Binding-site contacts:
Ligand atom CY contacts residue GLY84 of chain 1.A at 3.7 Å.
Ligand atom OH contacts residue GLY86 of chain 1.A at 3.2 Å (h-bond).
Ligand atom CE contacts residue TRP85 of chain 1.A at 3.5 Å (hydrophobic).
Ligand atom CY contacts residue THR83 of chain 1.A at 3.7 Å.
Ligand atom CH3 contacts residue HIS35 of chain 1.A at 3.4 Å.
Ligand atom CB contacts residue GLU87 of chain 1.A at 3.8 Å.
Ligand atom CH3 contacts residue TYR66 of chain 1.A at 3.4 Å (hydrophobic).
Ligand atom OH contacts residue TYR66 of chain 1.A at 3.7 Å.
Ligand atom OH contacts residue TRP85 of chain 1.A at 2.7 Å (h-bond).
Ligand atom O contacts residue GLY86 of chain 1.A at 3.8 Å.
Ligand atom CD contacts residue HIS63 of chain 1.A at 3.5 Å.
Ligand atom C contacts residue GLU87 of chain 1.A at 3.5 Å.
Ligand atom CA contacts residue GLU87 of chain 1.A at 3.1 Å.
Ligand atom CG contacts residue GLU87 of chain 1.A at 3.6 Å.
Ligand atom CE contacts residue GLY86 of chain 1.A at 3.6 Å.
Ligand atom CE contacts residue PHE88 of chain 1.A at 3.9 Å (hydrophobic).
Ligand atom CG contacts residue PHE88 of chain 1.A at 3.9 Å (hydrophobic).
Ligand atom OH contacts residue GLY84 of chain 1.A at 3.4 Å.
Ligand atom CX contacts residue TRP85 of chain 1.A at 3.7 Å (hydrophobic).
Ligand atom CD contacts residue TRP85 of chain 1.A at 3.8 Å (hydrophobic).
Ligand atom CY contacts residue TYR66 of chain 1.A at 3.4 Å (hydrophobic).
Ligand atom CB contacts residue TRP85 of chain 1.A at 3.8 Å (hydrophobic).
Ligand atom O contacts residue PHE88 of chain 1.A at 3.5 Å.
Ligand atom NZ contacts residue TRP85 of chain 1.A at 3.6 Å.
Ligand atom CX contacts residue TYR66 of chain 1.A at 3.4 Å (hydrophobic).
Ligand atom O contacts residue HIS63 of chain 1.A at 3.7 Å.
Ligand atom NZ contacts residue SER65 of chain 1.A at 2.7 Å (h-bond).
Ligand atom CH contacts residue TYR66 of chain 1.A at 3.8 Å (hydrophobic).
Ligand atom CG contacts residue TRP85 of chain 1.A at 3.8 Å (hydrophobic).
Ligand atom CX contacts residue SER65 of chain 1.A at 3.4 Å.
Ligand atom CB contacts residue HIS63 of chain 1.A at 3.8 Å.
Ligand atom CD contacts residue PHE88 of chain 1.A at 3.8 Å (hydrophobic).
Ligand atom CY contacts residue HIS35 of chain 1.A at 3.5 Å.
Ligand atom CH contacts residue SER65 of chain 1.A at 3.5 Å.
Ligand atom CH contacts residue TRP85 of chain 1.A at 3.2 Å (hydrophobic).
Ligand atom CA contacts residue TRP85 of chain 1.A at 4.0 Å (hydrophobic).
Ligand atom CE contacts residue SER65 of chain 1.A at 3.7 Å.
Ligand atom CD contacts residue SER65 of chain 1.A at 3.5 Å.
Ligand atom O contacts residue GLU87 of chain 1.A at 3.1 Å (salt-bridge).
Ligand atom N contacts residue GLU87 of chain 1.A at 2.9 Å (salt-bridge).

The protein below binds the small molecule below.
Small molecule (SMILES): C/C=C/C(=O)NCCCC[C@H](NC(=O)[C@H](C)NC(=O)[C@H](C)N)C(=O)N[C@@H](CO)C(=O)N[C@@H](C)C(=O)N1CCC[C@H]1C

Sequence of chain 1.A:
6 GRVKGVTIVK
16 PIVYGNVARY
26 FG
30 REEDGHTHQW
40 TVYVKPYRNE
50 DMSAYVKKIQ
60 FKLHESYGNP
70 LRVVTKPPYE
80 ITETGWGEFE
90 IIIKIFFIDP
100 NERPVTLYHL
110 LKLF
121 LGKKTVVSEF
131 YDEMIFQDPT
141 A